Binding-site contacts:
Ligand atom C6 contacts residue ALA62 of chain 1.C at 3.9 Å (hydrophobic).
Ligand atom O5 contacts residue ALA62 of chain 1.C at 3.5 Å (h-bond).
Ligand atom C8 contacts residue ASN28 of chain 1.C at 4.2 Å.
Ligand atom N2 contacts residue ASN28 of chain 1.C at 4.5 Å.
Ligand atom C5 contacts residue ALA62 of chain 1.C at 4.3 Å (hydrophobic).
Ligand atom C1 contacts residue ASN28 of chain 1.C at 4.4 Å.
Ligand atom O7 contacts residue ASN61 of chain 1.C at 2.9 Å (h-bond).
Ligand atom C4 contacts residue ASN61 of chain 1.C at 4.3 Å.
Ligand atom O5 contacts residue ASN61 of chain 1.C at 2.4 Å (h-bond).
Ligand atom C1 contacts residue ASN61 of chain 1.C at 1.4 Å.
Ligand atom N2 contacts residue ASN61 of chain 1.C at 2.9 Å (h-bond).
Ligand atom C5 contacts residue ASN61 of chain 1.C at 3.7 Å.
Ligand atom C2 contacts residue ASN28 of chain 1.C at 4.5 Å.
Ligand atom C7 contacts residue ASN28 of chain 1.C at 3.7 Å.
Ligand atom C3 contacts residue ASN61 of chain 1.C at 3.8 Å.
Ligand atom C7 contacts residue ASN61 of chain 1.C at 3.2 Å.
Ligand atom O7 contacts residue ILE26 of chain 1.C at 3.4 Å.
Ligand atom C2 contacts residue ASN61 of chain 1.C at 2.5 Å.
Ligand atom O7 contacts residue ASN28 of chain 1.C at 3.0 Å (h-bond).
Ligand atom C7 contacts residue ILE26 of chain 1.C at 4.2 Å (hydrophobic).

Sequence of chain 1.C:
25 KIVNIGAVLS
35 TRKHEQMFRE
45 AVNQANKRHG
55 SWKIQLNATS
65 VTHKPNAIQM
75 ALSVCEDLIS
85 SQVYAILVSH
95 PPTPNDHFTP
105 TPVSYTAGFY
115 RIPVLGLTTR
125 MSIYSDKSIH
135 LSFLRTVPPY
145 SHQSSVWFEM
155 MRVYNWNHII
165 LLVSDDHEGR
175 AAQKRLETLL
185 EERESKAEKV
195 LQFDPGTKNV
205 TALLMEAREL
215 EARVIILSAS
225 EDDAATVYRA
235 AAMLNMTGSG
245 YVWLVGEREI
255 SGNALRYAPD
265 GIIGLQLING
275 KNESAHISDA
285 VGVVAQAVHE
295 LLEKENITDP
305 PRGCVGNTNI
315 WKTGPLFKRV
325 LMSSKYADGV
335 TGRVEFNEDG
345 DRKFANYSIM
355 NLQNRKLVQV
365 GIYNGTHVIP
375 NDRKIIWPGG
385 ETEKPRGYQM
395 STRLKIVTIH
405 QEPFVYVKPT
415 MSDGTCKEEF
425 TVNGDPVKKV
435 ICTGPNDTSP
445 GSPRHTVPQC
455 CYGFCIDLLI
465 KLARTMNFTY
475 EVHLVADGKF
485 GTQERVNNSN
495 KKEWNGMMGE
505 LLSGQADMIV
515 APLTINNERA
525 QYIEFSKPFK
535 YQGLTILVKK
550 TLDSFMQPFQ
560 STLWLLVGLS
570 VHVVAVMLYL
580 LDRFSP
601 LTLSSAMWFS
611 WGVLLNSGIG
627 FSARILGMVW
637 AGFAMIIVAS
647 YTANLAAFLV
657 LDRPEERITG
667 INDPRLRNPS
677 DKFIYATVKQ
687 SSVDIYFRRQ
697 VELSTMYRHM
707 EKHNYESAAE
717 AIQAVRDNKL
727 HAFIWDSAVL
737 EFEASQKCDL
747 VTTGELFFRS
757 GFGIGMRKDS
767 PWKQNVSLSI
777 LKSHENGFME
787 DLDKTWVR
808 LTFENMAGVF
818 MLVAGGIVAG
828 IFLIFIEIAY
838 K

The protein below binds the small molecule below.
Small molecule (SMILES): CC(=O)N[C@H]1[C@H](O[C@H]2[C@H](O)[C@@H](NC(C)=O)CO[C@@H]2CO)O[C@H](CO)[C@@H](O)[C@@H]1O